This small molecule binds to this protein.
Small molecule (SMILES): CC(=O)N[C@H]1[C@H](O[C@H]2[C@H](O[C@@H]3O[C@@H](C)[C@@H](O)[C@@H](O)[C@@H]3O)[C@@H](NC(C)=O)CO[C@@H]2CO)O[C@H](CO)[C@@H](O)[C@@H]1O

Sequence of chain 1.A:
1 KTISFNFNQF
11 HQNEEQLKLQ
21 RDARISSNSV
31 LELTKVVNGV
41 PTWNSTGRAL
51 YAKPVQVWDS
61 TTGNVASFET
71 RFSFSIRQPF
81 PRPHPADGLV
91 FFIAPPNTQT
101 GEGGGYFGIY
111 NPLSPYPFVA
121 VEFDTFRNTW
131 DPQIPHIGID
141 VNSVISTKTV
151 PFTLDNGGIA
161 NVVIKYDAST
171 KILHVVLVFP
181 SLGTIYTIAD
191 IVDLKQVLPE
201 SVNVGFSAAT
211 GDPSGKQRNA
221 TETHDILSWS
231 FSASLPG

Binding-site contacts:
Ligand atom O5 contacts residue ASN219 of chain 1.A at 2.4 Å (h-bond).
Ligand atom C7 contacts residue ASN219 of chain 1.A at 3.3 Å.
Ligand atom C8 contacts residue GLN217 of chain 1.A at 3.1 Å.
Ligand atom C5 contacts residue PHE80 of chain 1.A at 4.5 Å (hydrophobic).
Ligand atom N2 contacts residue ASN219 of chain 1.A at 2.9 Å (h-bond).
Ligand atom C1 contacts residue ASN219 of chain 1.A at 1.4 Å.
Ligand atom C8 contacts residue ASN219 of chain 1.A at 4.0 Å.
Ligand atom C1 contacts residue ARG82 of chain 1.A at 3.8 Å.
Ligand atom C2 contacts residue ASN219 of chain 1.A at 2.4 Å.
Ligand atom C7 contacts residue GLN217 of chain 1.A at 4.4 Å.
Ligand atom O6 contacts residue PHE80 of chain 1.A at 3.9 Å.
Ligand atom O7 contacts residue PRO83 of chain 1.A at 3.8 Å.
Ligand atom O7 contacts residue ARG82 of chain 1.A at 3.5 Å (salt-bridge).
Ligand atom C5 contacts residue ASN219 of chain 1.A at 3.7 Å.
Ligand atom N2 contacts residue ARG82 of chain 1.A at 4.4 Å.
Ligand atom O5 contacts residue PHE80 of chain 1.A at 3.9 Å.
Ligand atom C7 contacts residue PRO83 of chain 1.A at 4.0 Å (hydrophobic).
Ligand atom C4 contacts residue ASN219 of chain 1.A at 4.2 Å.
Ligand atom C7 contacts residue ARG82 of chain 1.A at 4.0 Å.
Ligand atom C8 contacts residue PRO83 of chain 1.A at 3.8 Å (hydrophobic).
Ligand atom O7 contacts residue ASN219 of chain 1.A at 3.8 Å.
Ligand atom O5 contacts residue ARG82 of chain 1.A at 4.1 Å.
Ligand atom C2 contacts residue ARG82 of chain 1.A at 3.9 Å.
Ligand atom C6 contacts residue PHE80 of chain 1.A at 3.7 Å (hydrophobic).
Ligand atom C3 contacts residue ASN219 of chain 1.A at 3.8 Å.